The small molecule below binds the protein below.
Small molecule (SMILES): CC1(C)S[C@@H]2[C@H](NC(=O)[C@H](C(=O)O)c3ccccc3)[C@@H](O)N2[C@H]1C(=O)O

Binding-site contacts:
Ligand atom C5 contacts residue LYS17 of chain 1.B at 4.0 Å.
Ligand atom C3 contacts residue GLY16 of chain 1.B at 3.6 Å.
Ligand atom O4 contacts residue GLU63 of chain 1.B at 4.3 Å.
Ligand atom C1 contacts residue GLU63 of chain 1.B at 4.2 Å.
Ligand atom O5 contacts residue LYS47 of chain 1.B at 3.8 Å.
Ligand atom O2 contacts residue GLU63 of chain 1.B at 4.3 Å.
Ligand atom C4 contacts residue LYS17 of chain 1.B at 3.8 Å.
Ligand atom C10 contacts residue GLU63 of chain 1.B at 3.7 Å.
Ligand atom C3 contacts residue ARG43 of chain 1.B at 4.3 Å.
Ligand atom C17 contacts residue ARG83 of chain 1.B at 4.1 Å.
Ligand atom C16 contacts residue LYS47 of chain 1.B at 3.7 Å.
Ligand atom O4 contacts residue GLN61 of chain 1.B at 4.0 Å.
Ligand atom O2 contacts residue ARG43 of chain 1.B at 3.1 Å (salt-bridge).
Ligand atom C1 contacts residue LYS17 of chain 1.B at 3.8 Å.
Ligand atom O3 contacts residue LYS17 of chain 1.B at 2.6 Å (salt-bridge).
Ligand atom C13 contacts residue GLN61 of chain 1.B at 4.1 Å.
Ligand atom C2 contacts residue ARG43 of chain 1.B at 3.9 Å.
Ligand atom O1 contacts residue LYS47 of chain 1.B at 2.8 Å.
Ligand atom C2 contacts residue TYR15 of chain 1.B at 3.9 Å (hydrophobic).
Ligand atom C4 contacts residue TYR15 of chain 1.B at 4.0 Å (hydrophobic).
Ligand atom O3 contacts residue ARG43 of chain 1.B at 2.6 Å (salt-bridge).
Ligand atom C5 contacts residue GLN340 of chain 1.B at 3.6 Å.
Ligand atom C7 contacts residue GLU63 of chain 1.B at 3.5 Å.
Ligand atom N1 contacts residue GLU63 of chain 1.B at 3.1 Å (salt-bridge).
Ligand atom C4 contacts residue GLN340 of chain 1.B at 4.0 Å.
Ligand atom C3 contacts residue LYS17 of chain 1.B at 3.7 Å.
Ligand atom C17 contacts residue ARG43 of chain 1.B at 3.1 Å.
Ligand atom C4 contacts residue GLY16 of chain 1.B at 3.8 Å.
Ligand atom C3 contacts residue TYR15 of chain 1.B at 3.8 Å (hydrophobic).
Ligand atom C6 contacts residue LYS17 of chain 1.B at 3.9 Å.
Ligand atom C10 contacts residue GLN61 of chain 1.B at 3.8 Å.
Ligand atom O2 contacts residue ARG83 of chain 1.B at 3.2 Å (salt-bridge).
Ligand atom C8 contacts residue GLU63 of chain 1.B at 3.8 Å.
Ligand atom C1 contacts residue TYR15 of chain 1.B at 4.3 Å (hydrophobic).
Ligand atom C15 contacts residue TYR15 of chain 1.B at 3.6 Å (hydrophobic).
Ligand atom O2 contacts residue LYS17 of chain 1.B at 4.3 Å.
Ligand atom C9 contacts residue GLU63 of chain 1.B at 4.0 Å.
Ligand atom O4 contacts residue LEU84 of chain 1.B at 3.8 Å.
Ligand atom C17 contacts residue LYS17 of chain 1.B at 3.6 Å.
Ligand atom C2 contacts residue LYS17 of chain 1.B at 3.6 Å.

Sequence of chain 1.B:
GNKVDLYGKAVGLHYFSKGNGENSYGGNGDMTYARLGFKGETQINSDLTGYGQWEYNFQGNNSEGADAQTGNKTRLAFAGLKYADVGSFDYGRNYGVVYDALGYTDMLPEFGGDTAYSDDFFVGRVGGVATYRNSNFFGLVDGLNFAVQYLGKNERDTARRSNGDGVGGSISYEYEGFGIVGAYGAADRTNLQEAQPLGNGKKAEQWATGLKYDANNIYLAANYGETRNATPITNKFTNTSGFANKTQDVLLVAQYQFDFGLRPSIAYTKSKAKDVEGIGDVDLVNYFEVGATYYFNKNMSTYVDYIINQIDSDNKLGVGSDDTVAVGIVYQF